Sequence of chain 1.D:
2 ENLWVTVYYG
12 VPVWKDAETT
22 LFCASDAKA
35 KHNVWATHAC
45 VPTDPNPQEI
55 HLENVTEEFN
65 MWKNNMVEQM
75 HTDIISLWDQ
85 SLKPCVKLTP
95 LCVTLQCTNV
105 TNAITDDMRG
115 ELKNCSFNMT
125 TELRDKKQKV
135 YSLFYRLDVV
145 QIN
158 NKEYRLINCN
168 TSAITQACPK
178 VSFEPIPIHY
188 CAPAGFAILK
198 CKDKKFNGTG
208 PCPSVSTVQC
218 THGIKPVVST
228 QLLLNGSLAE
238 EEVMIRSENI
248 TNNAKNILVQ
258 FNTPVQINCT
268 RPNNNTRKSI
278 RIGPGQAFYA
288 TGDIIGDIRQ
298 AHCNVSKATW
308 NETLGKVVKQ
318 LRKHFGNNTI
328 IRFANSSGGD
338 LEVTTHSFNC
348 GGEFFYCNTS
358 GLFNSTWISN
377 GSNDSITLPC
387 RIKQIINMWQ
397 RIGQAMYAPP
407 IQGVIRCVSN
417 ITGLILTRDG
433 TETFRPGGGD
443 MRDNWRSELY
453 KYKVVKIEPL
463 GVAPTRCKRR

Binding-site contacts:
Ligand atom C1 contacts residue ASN324 of chain 1.D at 1.4 Å.
Ligand atom N2 contacts residue ASN324 of chain 1.D at 2.9 Å (h-bond).
Ligand atom O5 contacts residue ASN324 of chain 1.D at 2.4 Å (h-bond).
Ligand atom C5 contacts residue ASN324 of chain 1.D at 3.7 Å.
Ligand atom C7 contacts residue ASN324 of chain 1.D at 3.1 Å.
Ligand atom O7 contacts residue ASN324 of chain 1.D at 2.8 Å (h-bond).
Ligand atom C3 contacts residue ASN324 of chain 1.D at 3.8 Å.
Ligand atom C8 contacts residue ASN324 of chain 1.D at 4.3 Å.
Ligand atom C4 contacts residue ASN324 of chain 1.D at 4.2 Å.
Ligand atom C2 contacts residue ASN324 of chain 1.D at 2.5 Å.

The protein below binds the small molecule below.
Small molecule (SMILES): CC(=O)N[C@@H]1[C@@H](O)[C@H](O)[C@@H](CO)O[C@H]1O